Binding-site contacts:
Ligand atom FAG contacts residue TRP197 of chain 1.F at 3.1 Å.
Ligand atom CAU contacts residue TYR107 of chain 1.H at 3.6 Å (hydrophobic).
Ligand atom CAS contacts residue LEU60 of chain 1.G at 4.0 Å (hydrophobic).
Ligand atom FAE contacts residue ARG76 of chain 1.G at 3.1 Å.
Ligand atom CAN contacts residue GLY73 of chain 1.G at 3.9 Å.
Ligand atom CAX contacts residue ARG76 of chain 1.G at 3.8 Å.
Ligand atom OAD contacts residue TYR107 of chain 1.H at 2.8 Å (h-bond).
Ligand atom CAK contacts residue TRP69 of chain 1.G at 3.6 Å (hydrophobic).
Ligand atom FAG contacts residue PRO193 of chain 1.F at 3.3 Å.
Ligand atom CAH contacts residue SER72 of chain 1.G at 3.2 Å.
Ligand atom FAG contacts residue ILE242 of chain 1.F at 4.0 Å.
Ligand atom FAE contacts residue TYR107 of chain 1.H at 3.5 Å.
Ligand atom FAF contacts residue HIS240 of chain 1.F at 3.4 Å.
Ligand atom CAH contacts residue ARG76 of chain 1.G at 3.6 Å.
Ligand atom FAF contacts residue SER194 of chain 1.F at 3.5 Å.
Ligand atom CAI contacts residue SER72 of chain 1.G at 3.9 Å.
Ligand atom FAE contacts residue TRP197 of chain 1.F at 3.2 Å.
Ligand atom CAL contacts residue LEU60 of chain 1.G at 3.6 Å (hydrophobic).
Ligand atom FAE contacts residue ASP106 of chain 1.H at 3.2 Å.
Ligand atom CAU contacts residue ARG76 of chain 1.G at 4.0 Å.
Ligand atom CAR contacts residue PRO193 of chain 1.F at 4.0 Å (hydrophobic).
Ligand atom CAB contacts residue MET70 of chain 1.G at 3.9 Å (hydrophobic).
Ligand atom CAJ contacts residue ARG76 of chain 1.G at 4.0 Å.
Ligand atom CAM contacts residue HIS240 of chain 1.F at 3.7 Å.
Ligand atom CAV contacts residue TYR107 of chain 1.H at 4.0 Å (hydrophobic).
Ligand atom CAX contacts residue TRP197 of chain 1.F at 3.8 Å (hydrophobic).
Ligand atom CAR contacts residue TRP197 of chain 1.F at 3.9 Å (hydrophobic).
Ligand atom CAR contacts residue TYR107 of chain 1.H at 3.4 Å (hydrophobic).
Ligand atom FAG contacts residue SER194 of chain 1.F at 3.4 Å.
Ligand atom NAQ contacts residue PRO193 of chain 1.F at 3.8 Å.
Ligand atom CAV contacts residue ARG76 of chain 1.G at 3.4 Å.
Ligand atom CAM contacts residue ASP106 of chain 1.H at 3.9 Å.
Ligand atom CAI contacts residue ARG76 of chain 1.G at 3.3 Å.
Ligand atom CAI contacts residue HIS240 of chain 1.F at 3.9 Å.
Ligand atom CAP contacts residue PRO193 of chain 1.F at 3.7 Å (hydrophobic).
Ligand atom CAX contacts residue ASP106 of chain 1.H at 3.8 Å.
Ligand atom OAD contacts residue TRP197 of chain 1.F at 2.9 Å (h-bond).
Ligand atom CAM contacts residue ARG76 of chain 1.G at 3.2 Å.
Ligand atom CAJ contacts residue SER72 of chain 1.G at 3.5 Å.
Ligand atom FAF contacts residue ASP106 of chain 1.H at 3.5 Å.

Sequence of chain 1.G:
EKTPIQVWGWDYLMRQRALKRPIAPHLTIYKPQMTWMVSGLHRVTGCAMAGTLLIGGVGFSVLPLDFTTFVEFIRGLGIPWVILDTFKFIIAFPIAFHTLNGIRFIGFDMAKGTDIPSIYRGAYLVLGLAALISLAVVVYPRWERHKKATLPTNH

Sequence of chain 1.F:
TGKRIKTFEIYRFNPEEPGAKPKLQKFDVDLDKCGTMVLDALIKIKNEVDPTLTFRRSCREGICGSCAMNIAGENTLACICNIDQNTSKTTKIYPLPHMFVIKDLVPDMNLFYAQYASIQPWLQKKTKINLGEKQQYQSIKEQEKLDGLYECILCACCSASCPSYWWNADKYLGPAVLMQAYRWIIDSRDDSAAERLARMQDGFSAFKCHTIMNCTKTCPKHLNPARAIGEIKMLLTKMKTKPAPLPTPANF

Sequence of chain 1.H:
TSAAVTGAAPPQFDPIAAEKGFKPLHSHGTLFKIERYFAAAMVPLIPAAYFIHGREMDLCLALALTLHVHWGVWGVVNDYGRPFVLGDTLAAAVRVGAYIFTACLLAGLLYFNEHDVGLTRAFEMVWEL

A small-molecule ligand and the protein it binds are described below.
Small molecule (SMILES): CC(C)(C)c1ccc(CNC(=O)c2ccccc2C(F)(F)F)cc1